The small molecule below binds the protein below.
Small molecule (SMILES): O=C1C[C@H](c2ccc(O)c(O)c2)Oc2ccc(O)cc21

Binding-site contacts:
Ligand atom OAO contacts residue ARG17 of chain 1.D at 3.5 Å (salt-bridge).
Ligand atom OAG contacts residue TYR283 of chain 1.D at 3.9 Å.
Ligand atom OAG contacts residue ARG287 of chain 1.A at 2.5 Å (salt-bridge).
Ligand atom OAT contacts residue NDP1 of chain 1.Z at 2.5 Å (h-bond).
Ligand atom CAN contacts residue NDP1 of chain 1.Z at 3.4 Å.
Ligand atom OAG contacts residue LEU188 of chain 1.D at 3.8 Å.
Ligand atom OAT contacts residue SER111 of chain 1.D at 3.6 Å.
Ligand atom OAO contacts residue EDO1 of chain 1.BA at 3.7 Å.
Ligand atom OAO contacts residue NDP1 of chain 1.Z at 3.4 Å (h-bond).
Ligand atom CAQ contacts residue NDP1 of chain 1.Z at 3.2 Å.
Ligand atom CAQ contacts residue TYR194 of chain 1.D at 3.6 Å (hydrophobic).
Ligand atom CAM contacts residue NDP1 of chain 1.Z at 3.3 Å.
Ligand atom OAG contacts residue LEU226 of chain 1.D at 3.5 Å.
Ligand atom CAN contacts residue LEU229 of chain 1.D at 3.7 Å (hydrophobic).
Ligand atom CAF contacts residue LEU226 of chain 1.D at 3.3 Å (hydrophobic).
Ligand atom CAS contacts residue EDO1 of chain 1.BA at 3.8 Å.
Ligand atom CAE contacts residue LEU188 of chain 1.D at 3.9 Å (hydrophobic).
Ligand atom CAP contacts residue TYR194 of chain 1.D at 3.3 Å (hydrophobic).
Ligand atom CAE contacts residue ARG287 of chain 1.A at 3.4 Å.
Ligand atom CAK contacts residue NDP1 of chain 1.Z at 3.5 Å.
Ligand atom CAR contacts residue NDP1 of chain 1.Z at 3.4 Å.
Ligand atom CAI contacts residue PHE113 of chain 1.D at 3.4 Å (hydrophobic).
Ligand atom CAE contacts residue LEU226 of chain 1.D at 3.6 Å (hydrophobic).
Ligand atom CAQ contacts residue PHE113 of chain 1.D at 3.4 Å (hydrophobic).
Ligand atom OAJ contacts residue NDP1 of chain 1.Z at 3.5 Å.
Ligand atom OAJ contacts residue PHE113 of chain 1.D at 3.5 Å.
Ligand atom OAG contacts residue HIS241 of chain 1.D at 2.8 Å (h-bond).
Ligand atom CAK contacts residue PHE113 of chain 1.D at 3.7 Å (hydrophobic).
Ligand atom CAF contacts residue ARG287 of chain 1.A at 3.4 Å.
Ligand atom CAS contacts residue NDP1 of chain 1.Z at 3.4 Å.
Ligand atom CAL contacts residue NDP1 of chain 1.Z at 3.5 Å.
Ligand atom OAH contacts residue ARG287 of chain 1.A at 2.6 Å (salt-bridge).
Ligand atom CAF contacts residue HIS241 of chain 1.D at 3.6 Å.
Ligand atom CAA contacts residue HIS241 of chain 1.D at 3.6 Å.
Ligand atom CAP contacts residue PHE113 of chain 1.D at 3.3 Å (hydrophobic).
Ligand atom CAR contacts residue PHE113 of chain 1.D at 3.7 Å (hydrophobic).
Ligand atom CAP contacts residue NDP1 of chain 1.Z at 3.8 Å.
Ligand atom CAC contacts residue PHE113 of chain 1.D at 3.9 Å (hydrophobic).
Ligand atom OAT contacts residue PHE113 of chain 1.D at 3.9 Å.
Ligand atom CAA contacts residue LEU226 of chain 1.D at 3.7 Å (hydrophobic).

Sequence of chain 1.D:
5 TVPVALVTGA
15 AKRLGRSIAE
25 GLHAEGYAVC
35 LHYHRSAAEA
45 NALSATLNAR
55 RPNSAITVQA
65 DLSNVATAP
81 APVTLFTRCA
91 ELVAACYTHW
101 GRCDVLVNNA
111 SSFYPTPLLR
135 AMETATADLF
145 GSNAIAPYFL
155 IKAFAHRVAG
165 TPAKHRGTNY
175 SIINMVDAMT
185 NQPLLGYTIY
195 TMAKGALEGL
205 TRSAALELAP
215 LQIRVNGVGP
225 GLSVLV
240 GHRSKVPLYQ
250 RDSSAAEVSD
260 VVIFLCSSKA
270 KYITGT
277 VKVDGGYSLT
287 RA

Sequence of chain 1.A:
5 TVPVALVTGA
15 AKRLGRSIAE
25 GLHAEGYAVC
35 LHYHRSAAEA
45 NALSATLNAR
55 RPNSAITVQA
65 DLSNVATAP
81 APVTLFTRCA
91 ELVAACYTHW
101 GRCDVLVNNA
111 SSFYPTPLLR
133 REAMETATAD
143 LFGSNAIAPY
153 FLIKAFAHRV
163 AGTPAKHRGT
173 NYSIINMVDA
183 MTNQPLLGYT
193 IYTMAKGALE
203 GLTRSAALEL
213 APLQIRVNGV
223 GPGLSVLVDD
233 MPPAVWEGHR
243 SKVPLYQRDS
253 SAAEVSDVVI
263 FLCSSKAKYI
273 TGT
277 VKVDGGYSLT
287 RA